Binding-site contacts:
Ligand atom N3 contacts residue VAL84 of chain 1.A at 2.7 Å (h-bond).
Ligand atom C6 contacts residue TYR83 of chain 1.A at 3.9 Å (hydrophobic).
Ligand atom C7 contacts residue THR108 of chain 1.A at 4.1 Å.
Ligand atom C6 contacts residue VAL84 of chain 1.A at 4.3 Å (hydrophobic).
Ligand atom C6 contacts residue THR56 of chain 1.A at 3.9 Å.
Ligand atom C7 contacts residue GLU85 of chain 1.A at 3.8 Å.
Ligand atom C6 contacts residue VAL55 of chain 1.A at 4.2 Å (hydrophobic).
Ligand atom N1 contacts residue THR56 of chain 1.A at 3.8 Å.
Ligand atom C2 contacts residue TYR83 of chain 1.A at 4.1 Å (hydrophobic).
Ligand atom N3 contacts residue THR108 of chain 1.A at 3.6 Å.
Ligand atom N1 contacts residue TYR83 of chain 1.A at 4.0 Å.
Ligand atom N3 contacts residue GLU85 of chain 1.A at 3.1 Å (salt-bridge).
Ligand atom C3 contacts residue TYR83 of chain 1.A at 4.4 Å (hydrophobic).
Ligand atom N2 contacts residue GLU85 of chain 1.A at 3.6 Å.
Ligand atom N1 contacts residue ARG59 of chain 1.A at 4.3 Å.
Ligand atom C7 contacts residue VAL84 of chain 1.A at 3.9 Å (hydrophobic).
Ligand atom C5 contacts residue VAL84 of chain 1.A at 3.4 Å (hydrophobic).
Ligand atom C4 contacts residue TYR83 of chain 1.A at 4.3 Å (hydrophobic).
Ligand atom C1 contacts residue TYR83 of chain 1.A at 3.8 Å (hydrophobic).
Ligand atom C1 contacts residue THR56 of chain 1.A at 4.0 Å.
Ligand atom C5 contacts residue TYR83 of chain 1.A at 4.0 Å (hydrophobic).
Ligand atom C4 contacts residue VAL84 of chain 1.A at 4.2 Å (hydrophobic).
Ligand atom C5 contacts residue VAL55 of chain 1.A at 4.0 Å (hydrophobic).

Sequence of chain 1.A:
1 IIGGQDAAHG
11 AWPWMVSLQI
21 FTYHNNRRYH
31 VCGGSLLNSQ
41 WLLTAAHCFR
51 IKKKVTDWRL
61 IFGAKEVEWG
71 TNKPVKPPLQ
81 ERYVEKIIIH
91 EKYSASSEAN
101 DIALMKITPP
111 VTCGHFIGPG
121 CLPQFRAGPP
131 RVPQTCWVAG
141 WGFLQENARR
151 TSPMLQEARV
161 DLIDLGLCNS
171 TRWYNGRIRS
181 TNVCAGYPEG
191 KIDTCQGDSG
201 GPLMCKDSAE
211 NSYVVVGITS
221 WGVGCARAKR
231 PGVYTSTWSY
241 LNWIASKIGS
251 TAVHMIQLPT

The small molecule below binds the protein below.
Small molecule (SMILES): NC(=[NH2+])c1ccc(N)cc1